Binding-site contacts:
Ligand atom C6 contacts residue ILE425 of chain 1.C at 4.3 Å (hydrophobic).
Ligand atom C3 contacts residue ASN406 of chain 1.C at 3.6 Å.
Ligand atom N2 contacts residue LYS350 of chain 1.C at 4.5 Å.
Ligand atom C4 contacts residue ASN406 of chain 1.C at 4.2 Å.
Ligand atom C7 contacts residue ASN406 of chain 1.C at 3.3 Å.
Ligand atom C8 contacts residue ASN424 of chain 1.C at 3.2 Å.
Ligand atom C1 contacts residue PRO403 of chain 1.C at 4.3 Å (hydrophobic).
Ligand atom C8 contacts residue ILE425 of chain 1.C at 4.1 Å (hydrophobic).
Ligand atom C1 contacts residue ARG413 of chain 1.C at 4.2 Å.
Ligand atom O5 contacts residue ASN406 of chain 1.C at 2.4 Å (h-bond).
Ligand atom C5 contacts residue ARG413 of chain 1.C at 4.5 Å.
Ligand atom N2 contacts residue ASN406 of chain 1.C at 2.7 Å (h-bond).
Ligand atom C5 contacts residue PRO403 of chain 1.C at 4.0 Å (hydrophobic).
Ligand atom C1 contacts residue ASN406 of chain 1.C at 1.4 Å.
Ligand atom O6 contacts residue ILE425 of chain 1.C at 4.3 Å.
Ligand atom C2 contacts residue ASN406 of chain 1.C at 2.3 Å.
Ligand atom C5 contacts residue ASN406 of chain 1.C at 3.6 Å.
Ligand atom O7 contacts residue ASN406 of chain 1.C at 3.6 Å (h-bond).
Ligand atom C8 contacts residue LYS350 of chain 1.C at 4.1 Å.
Ligand atom C8 contacts residue ASN406 of chain 1.C at 3.8 Å.
Ligand atom C8 contacts residue ASP415 of chain 1.C at 3.5 Å.
Ligand atom O5 contacts residue PRO403 of chain 1.C at 3.5 Å.
Ligand atom C6 contacts residue PRO403 of chain 1.C at 3.8 Å (hydrophobic).
Ligand atom O7 contacts residue LYS350 of chain 1.C at 2.9 Å (salt-bridge).
Ligand atom C7 contacts residue LYS350 of chain 1.C at 3.7 Å.

A small-molecule ligand and the protein it binds are described below.
Small molecule (SMILES): CC(=O)N[C@H]1[C@H](O[C@H]2[C@H](O)[C@@H](NC(C)=O)CO[C@@H]2CO)O[C@H](CO)[C@@H](O[C@@H]2O[C@H](CO)[C@@H](O)[C@H](O)[C@@H]2O)[C@@H]1O

Sequence of chain 1.C:
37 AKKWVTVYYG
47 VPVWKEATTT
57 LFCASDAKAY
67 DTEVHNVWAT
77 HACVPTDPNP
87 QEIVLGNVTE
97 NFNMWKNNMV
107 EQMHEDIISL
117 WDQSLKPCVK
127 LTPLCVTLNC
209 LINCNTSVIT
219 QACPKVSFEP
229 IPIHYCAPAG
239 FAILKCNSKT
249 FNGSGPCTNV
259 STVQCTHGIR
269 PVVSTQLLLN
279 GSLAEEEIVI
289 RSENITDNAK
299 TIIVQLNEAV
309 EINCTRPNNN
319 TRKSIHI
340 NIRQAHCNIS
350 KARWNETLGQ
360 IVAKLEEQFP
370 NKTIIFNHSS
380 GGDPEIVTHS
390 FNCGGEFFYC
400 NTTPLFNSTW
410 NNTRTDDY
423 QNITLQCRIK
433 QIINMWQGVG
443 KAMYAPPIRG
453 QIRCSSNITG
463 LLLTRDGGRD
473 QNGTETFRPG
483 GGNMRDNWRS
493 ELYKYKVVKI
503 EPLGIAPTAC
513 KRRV